Sequence of chain 1.B:
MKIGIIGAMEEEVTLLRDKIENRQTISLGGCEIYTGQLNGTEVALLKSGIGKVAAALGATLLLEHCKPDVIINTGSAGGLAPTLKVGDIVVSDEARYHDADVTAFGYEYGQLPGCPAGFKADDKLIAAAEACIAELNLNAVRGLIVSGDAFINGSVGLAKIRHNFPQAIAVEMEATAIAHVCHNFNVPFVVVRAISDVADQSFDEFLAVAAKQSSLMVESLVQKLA

Binding-site contacts:
Ligand atom N6 contacts residue GLY88 of chain 1.B at 4.0 Å.
Ligand atom N1 contacts residue PHE161 of chain 1.B at 3.9 Å.
Ligand atom C6 contacts residue PHE161 of chain 1.B at 3.7 Å (hydrophobic).
Ligand atom C5 contacts residue PHE161 of chain 1.B at 3.6 Å (hydrophobic).
Ligand atom N3 contacts residue GLU182 of chain 1.B at 3.5 Å.
Ligand atom N7 contacts residue VAL181 of chain 1.B at 4.2 Å.
Ligand atom C2 contacts residue MET183 of chain 1.B at 4.2 Å (hydrophobic).
Ligand atom C4 contacts residue GLU182 of chain 1.B at 3.8 Å.
Ligand atom C2 contacts residue ALA160 of chain 1.B at 3.5 Å (hydrophobic).
Ligand atom C4 contacts residue VAL181 of chain 1.B at 3.9 Å (hydrophobic).
Ligand atom N3 contacts residue MET183 of chain 1.B at 3.6 Å.
Ligand atom N6 contacts residue VAL181 of chain 1.B at 4.1 Å.
Ligand atom C6 contacts residue VAL181 of chain 1.B at 3.9 Å (hydrophobic).
Ligand atom N7 contacts residue PHE161 of chain 1.B at 4.0 Å.
Ligand atom C4 contacts residue PHE161 of chain 1.B at 3.9 Å (hydrophobic).
Ligand atom N3 contacts residue ALA160 of chain 1.B at 4.2 Å.
Ligand atom N6 contacts residue ILE162 of chain 1.B at 3.2 Å (h-bond).
Ligand atom C8 contacts residue PHE161 of chain 1.B at 4.4 Å (hydrophobic).
Ligand atom C6 contacts residue ILE162 of chain 1.B at 3.9 Å (hydrophobic).
Ligand atom C2 contacts residue VAL181 of chain 1.B at 4.3 Å (hydrophobic).
Ligand atom N7 contacts residue SER206 of chain 1.B at 4.3 Å.
Ligand atom C8 contacts residue GLY88 of chain 1.B at 4.0 Å.
Ligand atom N7 contacts residue GLY88 of chain 1.B at 3.4 Å (h-bond).
Ligand atom C5 contacts residue GLY88 of chain 1.B at 4.0 Å.
Ligand atom N3 contacts residue VAL181 of chain 1.B at 4.2 Å.
Ligand atom C2 contacts residue GLU182 of chain 1.B at 4.0 Å.
Ligand atom C8 contacts residue ALA87 of chain 1.B at 4.0 Å (hydrophobic).
Ligand atom N7 contacts residue ASP207 of chain 1.B at 4.0 Å.
Ligand atom N9 contacts residue GLU182 of chain 1.B at 4.1 Å.
Ligand atom N3 contacts residue PHE161 of chain 1.B at 3.9 Å.
Ligand atom N1 contacts residue VAL181 of chain 1.B at 4.2 Å.
Ligand atom C2 contacts residue PHE161 of chain 1.B at 3.6 Å (hydrophobic).
Ligand atom N6 contacts residue PHE161 of chain 1.B at 4.1 Å.
Ligand atom C8 contacts residue SER206 of chain 1.B at 4.3 Å.
Ligand atom N7 contacts residue ALA87 of chain 1.B at 3.9 Å.
Ligand atom C2 contacts residue ILE162 of chain 1.B at 3.5 Å (hydrophobic).
Ligand atom N1 contacts residue ILE162 of chain 1.B at 3.0 Å (h-bond).
Ligand atom N9 contacts residue VAL181 of chain 1.B at 4.4 Å.
Ligand atom N1 contacts residue ALA160 of chain 1.B at 4.3 Å.
Ligand atom C5 contacts residue VAL181 of chain 1.B at 3.7 Å (hydrophobic).

This protein binds this small molecule.
Small molecule (SMILES): Nc1ncnc2[nH]cnc12